Sequence of chain 1.A:
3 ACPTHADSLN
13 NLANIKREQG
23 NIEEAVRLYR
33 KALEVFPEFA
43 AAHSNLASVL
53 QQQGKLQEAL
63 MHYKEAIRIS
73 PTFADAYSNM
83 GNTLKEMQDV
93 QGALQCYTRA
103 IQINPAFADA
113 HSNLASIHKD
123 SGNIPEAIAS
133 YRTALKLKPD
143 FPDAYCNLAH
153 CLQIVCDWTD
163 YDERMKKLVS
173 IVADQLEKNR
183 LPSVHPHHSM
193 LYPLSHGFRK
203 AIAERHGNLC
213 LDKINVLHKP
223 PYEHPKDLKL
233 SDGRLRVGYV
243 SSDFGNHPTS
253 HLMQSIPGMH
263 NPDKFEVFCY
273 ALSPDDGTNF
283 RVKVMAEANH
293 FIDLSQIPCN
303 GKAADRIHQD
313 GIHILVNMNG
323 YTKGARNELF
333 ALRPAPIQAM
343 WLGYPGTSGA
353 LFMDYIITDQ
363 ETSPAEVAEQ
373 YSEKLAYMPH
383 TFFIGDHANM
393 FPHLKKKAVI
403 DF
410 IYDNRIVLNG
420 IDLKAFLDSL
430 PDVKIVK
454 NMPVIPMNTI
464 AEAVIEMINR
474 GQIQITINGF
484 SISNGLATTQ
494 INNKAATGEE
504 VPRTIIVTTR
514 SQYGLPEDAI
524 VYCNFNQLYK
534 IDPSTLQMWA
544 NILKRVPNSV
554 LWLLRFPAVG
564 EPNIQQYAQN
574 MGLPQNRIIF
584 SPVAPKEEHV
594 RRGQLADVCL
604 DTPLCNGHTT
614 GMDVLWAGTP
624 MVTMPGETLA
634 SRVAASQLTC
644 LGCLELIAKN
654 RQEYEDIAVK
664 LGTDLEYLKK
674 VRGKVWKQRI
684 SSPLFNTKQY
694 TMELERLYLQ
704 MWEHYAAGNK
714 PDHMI

Binding-site contacts:
Ligand atom O contacts residue LYS87 of chain 1.A at 3.1 Å (salt-bridge).
Ligand atom N contacts residue ASN81 of chain 1.A at 2.8 Å (h-bond).
Ligand atom OE2 contacts residue LYS325 of chain 1.A at 3.0 Å (salt-bridge).
Ligand atom ND2 contacts residue GLN53 of chain 1.A at 2.6 Å (h-bond).
Ligand atom CA contacts residue ASN81 of chain 1.A at 3.4 Å.
Ligand atom CG contacts residue GLN53 of chain 1.A at 3.3 Å.
Ligand atom CB contacts residue ASP122 of chain 1.A at 3.3 Å.
Ligand atom CB contacts residue ASN84 of chain 1.A at 3.1 Å.
Ligand atom OG1 contacts residue ASP111 of chain 1.A at 2.5 Å (salt-bridge).
Ligand atom CB contacts residue ASN115 of chain 1.A at 3.4 Å.
Ligand atom CB contacts residue ASP77 of chain 1.A at 3.5 Å.
Ligand atom CB contacts residue ASP145 of chain 1.A at 3.5 Å.
Ligand atom O contacts residue ASN81 of chain 1.A at 2.9 Å (h-bond).
Ligand atom OE1 contacts residue LYS87 of chain 1.A at 3.5 Å (salt-bridge).
Ligand atom OE1 contacts residue GLN90 of chain 1.A at 3.5 Å (h-bond).
Ligand atom N contacts residue ASN47 of chain 1.A at 2.9 Å (h-bond).
Ligand atom CG contacts residue ASP122 of chain 1.A at 3.4 Å.
Ligand atom O contacts residue ASN12 of chain 1.A at 3.1 Å (h-bond).
Ligand atom C contacts residue ASN84 of chain 1.A at 3.5 Å.
Ligand atom OE2 contacts residue GLN90 of chain 1.A at 2.8 Å (h-bond).
Ligand atom N contacts residue ASP122 of chain 1.A at 3.1 Å (salt-bridge).
Ligand atom CA contacts residue ASN115 of chain 1.A at 3.5 Å.
Ligand atom O contacts residue ASN16 of chain 1.A at 3.2 Å (h-bond).
Ligand atom CB contacts residue ASP111 of chain 1.A at 3.4 Å.
Ligand atom OG1 contacts residue PHE109 of chain 1.A at 3.5 Å.
Ligand atom OG1 contacts residue ASN84 of chain 1.A at 3.2 Å.
Ligand atom N contacts residue ASN115 of chain 1.A at 2.8 Å (h-bond).
Ligand atom OD1 contacts residue ASN84 of chain 1.A at 2.8 Å (h-bond).
Ligand atom CB contacts residue ASP122 of chain 1.A at 3.3 Å.
Ligand atom CB contacts residue ASP9 of chain 1.A at 3.1 Å.
Ligand atom CG2 contacts residue ASN84 of chain 1.A at 3.4 Å.
Ligand atom OG1 contacts residue ASP77 of chain 1.A at 2.7 Å (salt-bridge).
Ligand atom CG2 contacts residue SER118 of chain 1.A at 3.5 Å.
Ligand atom O contacts residue ASN115 of chain 1.A at 2.8 Å (h-bond).
Ligand atom O contacts residue ASN84 of chain 1.A at 3.1 Å (h-bond).
Ligand atom OD1 contacts residue GLN53 of chain 1.A at 3.1 Å (h-bond).
Ligand atom O contacts residue ASN47 of chain 1.A at 2.7 Å (h-bond).
Ligand atom OG1 contacts residue ASP122 of chain 1.A at 2.4 Å (salt-bridge).
Ligand atom OG1 contacts residue ASP145 of chain 1.A at 2.7 Å (salt-bridge).
Ligand atom CG2 contacts residue ASN149 of chain 1.A at 3.5 Å.

This small molecule binds to this protein.
Small molecule (SMILES): C[C@H](NC(=O)[C@@H](NC(=O)[C@H](CC(N)=O)NC(=O)[C@@H](NC(=O)[C@@H](NC(=O)CNC(=O)[C@@H](NC(=O)[C@@H](N)CCC(=O)O)[C@@H](C)O)[C@@H](C)O)[C@@H](C)O)[C@@H](C)O)C(=O)N[C@H](C(=O)N[C@H](C(=O)N[C@@H](C)C(=O)N[C@H](C(=O)N[C@H](C=O)CO)[C@@H](C)O)[C@@H](C)O)[C@@H](C)O